A small-molecule ligand and the protein it binds are described below.
Small molecule (SMILES): CC(=O)N[C@@H]1[C@@H](O)[C@H](O)[C@@H](CO)O[C@H]1O

Sequence of chain 1.A:
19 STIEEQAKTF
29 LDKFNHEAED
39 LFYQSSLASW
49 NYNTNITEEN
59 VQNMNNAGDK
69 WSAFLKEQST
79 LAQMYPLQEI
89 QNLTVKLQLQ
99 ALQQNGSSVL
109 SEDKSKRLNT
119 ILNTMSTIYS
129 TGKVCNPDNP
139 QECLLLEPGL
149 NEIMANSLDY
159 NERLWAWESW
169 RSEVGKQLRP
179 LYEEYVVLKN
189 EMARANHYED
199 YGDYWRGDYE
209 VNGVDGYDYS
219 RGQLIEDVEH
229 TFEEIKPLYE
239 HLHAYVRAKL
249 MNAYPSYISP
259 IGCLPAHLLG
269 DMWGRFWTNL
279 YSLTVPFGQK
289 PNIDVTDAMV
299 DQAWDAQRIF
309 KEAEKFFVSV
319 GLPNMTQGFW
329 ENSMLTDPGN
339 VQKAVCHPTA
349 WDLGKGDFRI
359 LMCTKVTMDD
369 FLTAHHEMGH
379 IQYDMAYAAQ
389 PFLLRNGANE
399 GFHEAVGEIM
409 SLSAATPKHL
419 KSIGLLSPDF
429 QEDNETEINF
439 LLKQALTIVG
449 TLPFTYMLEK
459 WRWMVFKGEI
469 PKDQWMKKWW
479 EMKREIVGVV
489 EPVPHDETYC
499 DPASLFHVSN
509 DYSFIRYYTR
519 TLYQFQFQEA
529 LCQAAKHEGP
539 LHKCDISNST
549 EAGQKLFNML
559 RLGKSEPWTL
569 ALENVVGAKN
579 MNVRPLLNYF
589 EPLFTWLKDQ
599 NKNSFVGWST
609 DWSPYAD

Binding-site contacts:
Ligand atom C3 contacts residue ASN103 of chain 1.A at 3.8 Å.
Ligand atom O5 contacts residue ASN103 of chain 1.A at 2.4 Å (h-bond).
Ligand atom O7 contacts residue GLN101 of chain 1.A at 4.1 Å.
Ligand atom C7 contacts residue ASN103 of chain 1.A at 3.2 Å.
Ligand atom C8 contacts residue GLN81 of chain 1.A at 3.2 Å.
Ligand atom N2 contacts residue ASN103 of chain 1.A at 2.6 Å (h-bond).
Ligand atom C2 contacts residue GLN81 of chain 1.A at 3.7 Å.
Ligand atom O7 contacts residue HIS195 of chain 1.A at 4.3 Å.
Ligand atom C1 contacts residue GLN81 of chain 1.A at 3.7 Å.
Ligand atom N2 contacts residue GLN101 of chain 1.A at 3.9 Å.
Ligand atom O7 contacts residue GLN81 of chain 1.A at 4.4 Å.
Ligand atom C8 contacts residue GLN101 of chain 1.A at 4.0 Å.
Ligand atom C1 contacts residue ASN103 of chain 1.A at 1.5 Å.
Ligand atom C4 contacts residue ASN103 of chain 1.A at 4.3 Å.
Ligand atom C5 contacts residue ASN103 of chain 1.A at 3.7 Å.
Ligand atom C7 contacts residue GLN101 of chain 1.A at 3.8 Å.
Ligand atom C3 contacts residue GLN81 of chain 1.A at 3.7 Å.
Ligand atom O3 contacts residue GLN81 of chain 1.A at 4.4 Å.
Ligand atom C2 contacts residue ASN103 of chain 1.A at 2.5 Å.
Ligand atom C7 contacts residue GLN81 of chain 1.A at 3.3 Å.
Ligand atom O7 contacts residue ASN103 of chain 1.A at 3.1 Å (h-bond).
Ligand atom N2 contacts residue GLN81 of chain 1.A at 2.7 Å (h-bond).